Binding-site contacts:
Ligand atom C7 contacts residue TRP357 of chain 1.A at 3.9 Å (hydrophobic).
Ligand atom C3 contacts residue ASN65 of chain 1.A at 3.8 Å.
Ligand atom O3 contacts residue TRP357 of chain 1.A at 4.3 Å.
Ligand atom N2 contacts residue ASN65 of chain 1.A at 2.9 Å (h-bond).
Ligand atom O5 contacts residue ASN65 of chain 1.A at 2.4 Å (h-bond).
Ligand atom C7 contacts residue ASN65 of chain 1.A at 3.5 Å.
Ligand atom O5 contacts residue TRP357 of chain 1.A at 4.4 Å.
Ligand atom C4 contacts residue ASN65 of chain 1.A at 4.2 Å.
Ligand atom N2 contacts residue TRP357 of chain 1.A at 3.5 Å.
Ligand atom C2 contacts residue TRP357 of chain 1.A at 4.1 Å (hydrophobic).
Ligand atom C3 contacts residue TRP357 of chain 1.A at 4.0 Å (hydrophobic).
Ligand atom C1 contacts residue ASN65 of chain 1.A at 1.5 Å.
Ligand atom O7 contacts residue ASN65 of chain 1.A at 3.6 Å.
Ligand atom C2 contacts residue ASN65 of chain 1.A at 2.4 Å.
Ligand atom C8 contacts residue TRP357 of chain 1.A at 3.3 Å (hydrophobic).
Ligand atom C5 contacts residue TRP357 of chain 1.A at 4.2 Å (hydrophobic).
Ligand atom C1 contacts residue TRP357 of chain 1.A at 3.7 Å (hydrophobic).
Ligand atom C5 contacts residue ASN65 of chain 1.A at 3.7 Å.

Sequence of chain 1.A:
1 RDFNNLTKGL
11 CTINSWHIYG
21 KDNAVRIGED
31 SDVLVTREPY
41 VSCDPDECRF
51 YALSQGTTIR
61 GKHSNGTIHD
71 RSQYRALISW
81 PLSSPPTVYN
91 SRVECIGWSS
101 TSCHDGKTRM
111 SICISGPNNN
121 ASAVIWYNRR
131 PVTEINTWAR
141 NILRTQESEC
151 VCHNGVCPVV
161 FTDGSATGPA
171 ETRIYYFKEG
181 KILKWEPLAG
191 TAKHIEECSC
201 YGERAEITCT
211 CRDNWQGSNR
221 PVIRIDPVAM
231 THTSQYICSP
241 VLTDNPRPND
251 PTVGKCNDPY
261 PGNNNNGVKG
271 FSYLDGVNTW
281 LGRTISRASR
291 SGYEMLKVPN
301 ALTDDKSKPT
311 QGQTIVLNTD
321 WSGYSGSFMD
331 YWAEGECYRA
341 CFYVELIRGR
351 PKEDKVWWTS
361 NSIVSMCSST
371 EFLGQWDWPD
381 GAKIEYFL

A small-molecule ligand and the protein it binds are described below.
Small molecule (SMILES): CC(=O)N[C@@H]1[C@@H](O)[C@H](O)[C@@H](CO)O[C@H]1O